Binding-site contacts:
Ligand atom C3 contacts residue ASN103 of chain 1.C at 3.8 Å.
Ligand atom C2 contacts residue ASN103 of chain 1.C at 2.5 Å.
Ligand atom O7 contacts residue ASN103 of chain 1.C at 4.3 Å.
Ligand atom C6 contacts residue GLY114 of chain 1.C at 4.2 Å.
Ligand atom O6 contacts residue ARG113 of chain 1.C at 3.7 Å.
Ligand atom C1 contacts residue GLY114 of chain 1.C at 4.4 Å.
Ligand atom C1 contacts residue ASN103 of chain 1.C at 1.4 Å.
Ligand atom O5 contacts residue GLY114 of chain 1.C at 3.9 Å.
Ligand atom C6 contacts residue ARG113 of chain 1.C at 4.0 Å.
Ligand atom C7 contacts residue ASN103 of chain 1.C at 3.3 Å.
Ligand atom C5 contacts residue ASN103 of chain 1.C at 3.7 Å.
Ligand atom C4 contacts residue ASN103 of chain 1.C at 4.2 Å.
Ligand atom C5 contacts residue GLY114 of chain 1.C at 4.2 Å.
Ligand atom O5 contacts residue ASN103 of chain 1.C at 2.4 Å (h-bond).
Ligand atom N2 contacts residue ASN103 of chain 1.C at 2.9 Å (h-bond).
Ligand atom C8 contacts residue ASN103 of chain 1.C at 3.3 Å.
Ligand atom O6 contacts residue GLY114 of chain 1.C at 4.2 Å.

A protein and the small-molecule ligand that binds it are described below.
Small molecule (SMILES): CC(=O)N[C@@H]1[C@@H](O)[C@H](O)[C@@H](CO)O[C@H]1O

Sequence of chain 1.C:
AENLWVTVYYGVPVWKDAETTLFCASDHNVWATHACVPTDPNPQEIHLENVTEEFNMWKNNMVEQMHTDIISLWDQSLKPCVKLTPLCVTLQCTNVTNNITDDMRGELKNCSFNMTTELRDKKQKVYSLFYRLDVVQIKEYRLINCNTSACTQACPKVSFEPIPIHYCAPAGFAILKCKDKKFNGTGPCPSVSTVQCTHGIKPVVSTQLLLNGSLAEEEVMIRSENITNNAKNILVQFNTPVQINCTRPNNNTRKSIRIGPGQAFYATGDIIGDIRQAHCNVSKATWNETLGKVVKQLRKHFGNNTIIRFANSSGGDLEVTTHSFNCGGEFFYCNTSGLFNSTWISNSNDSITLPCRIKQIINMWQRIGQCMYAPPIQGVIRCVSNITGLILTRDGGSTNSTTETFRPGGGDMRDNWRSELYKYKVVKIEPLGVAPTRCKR